This protein binds this small molecule.
Small molecule (SMILES): CC(=O)N[C@@H]1[C@@H](O)[C@H](O)[C@@H](CO)O[C@H]1O

Sequence of chain 1.A:
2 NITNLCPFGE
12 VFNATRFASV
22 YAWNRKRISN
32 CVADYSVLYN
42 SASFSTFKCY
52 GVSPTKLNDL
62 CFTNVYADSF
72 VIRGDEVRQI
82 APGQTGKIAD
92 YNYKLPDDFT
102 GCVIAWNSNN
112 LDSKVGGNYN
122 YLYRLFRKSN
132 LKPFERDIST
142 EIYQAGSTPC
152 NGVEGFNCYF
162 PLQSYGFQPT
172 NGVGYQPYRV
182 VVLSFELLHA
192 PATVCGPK

Binding-site contacts:
Ligand atom O6 contacts residue PHE13 of chain 1.A at 4.5 Å.
Ligand atom C5 contacts residue SER42 of chain 1.A at 4.3 Å.
Ligand atom C4 contacts residue SER42 of chain 1.A at 4.0 Å.
Ligand atom C7 contacts residue ASN14 of chain 1.A at 4.1 Å.
Ligand atom O6 contacts residue PHE9 of chain 1.A at 4.3 Å.
Ligand atom O6 contacts residue LEU39 of chain 1.A at 4.3 Å.
Ligand atom C6 contacts residue SER42 of chain 1.A at 3.4 Å.
Ligand atom C3 contacts residue ASN14 of chain 1.A at 3.7 Å.
Ligand atom O5 contacts residue GLY10 of chain 1.A at 4.2 Å.
Ligand atom O5 contacts residue ASN14 of chain 1.A at 2.3 Å (h-bond).
Ligand atom C4 contacts residue ASN14 of chain 1.A at 4.1 Å.
Ligand atom C2 contacts residue ASN14 of chain 1.A at 2.5 Å.
Ligand atom C1 contacts residue ASN14 of chain 1.A at 1.4 Å.
Ligand atom N2 contacts residue ASN14 of chain 1.A at 2.9 Å (h-bond).
Ligand atom O6 contacts residue SER42 of chain 1.A at 4.3 Å.
Ligand atom O6 contacts residue GLY10 of chain 1.A at 3.7 Å.
Ligand atom C5 contacts residue ASN14 of chain 1.A at 3.5 Å.
Ligand atom O4 contacts residue SER42 of chain 1.A at 3.7 Å.